Sequence of chain 33.F:
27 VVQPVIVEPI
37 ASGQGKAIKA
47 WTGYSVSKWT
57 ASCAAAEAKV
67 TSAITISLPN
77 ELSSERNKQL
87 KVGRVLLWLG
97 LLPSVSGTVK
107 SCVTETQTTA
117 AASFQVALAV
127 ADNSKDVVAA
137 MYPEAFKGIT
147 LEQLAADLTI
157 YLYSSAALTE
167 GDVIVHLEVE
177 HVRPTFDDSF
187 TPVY

The small molecule below binds the protein below.
Small molecule (SMILES): Nc1ncnc2c1ncn2[C@@H]1O[C@H](COP(=O)=O)[C@@H](O[P](=O)(O)OC[C@H]2O[C@@H](n3ccc(=O)[nH]c3=O)[C@H](O)[C@@H]2O)[C@H]1O

Binding-site contacts:
Ligand atom C1' contacts residue TRP47 of chain 7.E at 4.3 Å (hydrophobic).
Ligand atom C8 contacts residue LYS143 of chain 7.E at 2.8 Å.
Ligand atom C5 contacts residue TRP47 of chain 7.E at 4.0 Å (hydrophobic).
Ligand atom O4' contacts residue LYS143 of chain 7.E at 4.2 Å.
Ligand atom C6 contacts residue TRP47 of chain 7.E at 3.9 Å (hydrophobic).
Ligand atom N7 contacts residue TRP47 of chain 7.E at 4.0 Å.
Ligand atom O2' contacts residue GLU140 of chain 7.E at 3.0 Å (salt-bridge).
Ligand atom N9 contacts residue TRP47 of chain 7.E at 4.0 Å.
Ligand atom OP1 contacts residue LYS45 of chain 33.F at 4.3 Å.
Ligand atom C2' contacts residue GLU140 of chain 7.E at 3.5 Å.
Ligand atom C4 contacts residue TRP47 of chain 7.E at 3.9 Å (hydrophobic).
Ligand atom C1' contacts residue LYS143 of chain 7.E at 4.0 Å.
Ligand atom N1 contacts residue TRP47 of chain 7.E at 3.8 Å.
Ligand atom N6 contacts residue TRP47 of chain 7.E at 4.2 Å.
Ligand atom N3 contacts residue TRP47 of chain 7.E at 3.9 Å.
Ligand atom C1' contacts residue GLU140 of chain 7.E at 3.2 Å.
Ligand atom N9 contacts residue GLU140 of chain 7.E at 4.1 Å.
Ligand atom C8 contacts residue GLU140 of chain 7.E at 4.1 Å.
Ligand atom N9 contacts residue LYS143 of chain 7.E at 3.8 Å.
Ligand atom O4' contacts residue GLU140 of chain 7.E at 4.1 Å.
Ligand atom C2' contacts residue LYS143 of chain 7.E at 4.5 Å.
Ligand atom C8 contacts residue TRP47 of chain 7.E at 4.0 Å (hydrophobic).
Ligand atom C2 contacts residue TRP47 of chain 7.E at 3.8 Å (hydrophobic).
Ligand atom N7 contacts residue LYS143 of chain 7.E at 3.7 Å.
Ligand atom O4' contacts residue TRP47 of chain 7.E at 4.0 Å.

Sequence of chain 7.E:
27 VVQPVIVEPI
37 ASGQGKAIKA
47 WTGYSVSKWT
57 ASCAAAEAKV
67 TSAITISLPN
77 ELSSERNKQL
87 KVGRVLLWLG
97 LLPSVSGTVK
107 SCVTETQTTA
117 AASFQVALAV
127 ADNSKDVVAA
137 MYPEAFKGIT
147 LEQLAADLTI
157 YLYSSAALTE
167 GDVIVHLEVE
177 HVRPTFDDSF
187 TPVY